Binding-site contacts:
Ligand atom OE1 contacts residue GLY229 of chain 1.G at 3.3 Å (h-bond).
Ligand atom OXT contacts residue ARG129 of chain 1.G at 2.8 Å (salt-bridge).
Ligand atom CD contacts residue GLY229 of chain 1.G at 3.5 Å.
Ligand atom OE1 contacts residue GLY228 of chain 1.G at 4.2 Å.
Ligand atom C contacts residue ARG129 of chain 1.G at 3.8 Å.
Ligand atom CB contacts residue GLY228 of chain 1.G at 3.5 Å.
Ligand atom CB contacts residue ARG129 of chain 1.G at 3.2 Å.
Ligand atom OXT contacts residue GLY228 of chain 1.G at 4.4 Å.
Ligand atom CA contacts residue ARG129 of chain 1.G at 3.5 Å.
Ligand atom CG contacts residue GLY228 of chain 1.G at 4.4 Å.
Ligand atom CD contacts residue GLY228 of chain 1.G at 4.5 Å.
Ligand atom OE2 contacts residue GLY229 of chain 1.G at 3.9 Å.
Ligand atom CG contacts residue GLY229 of chain 1.G at 4.1 Å.
Ligand atom CB contacts residue GLY229 of chain 1.G at 4.0 Å.

The protein below binds the small molecule below.
Small molecule (SMILES): N[C@@H](CCC(=O)O)C(=O)O

Sequence of chain 1.G:
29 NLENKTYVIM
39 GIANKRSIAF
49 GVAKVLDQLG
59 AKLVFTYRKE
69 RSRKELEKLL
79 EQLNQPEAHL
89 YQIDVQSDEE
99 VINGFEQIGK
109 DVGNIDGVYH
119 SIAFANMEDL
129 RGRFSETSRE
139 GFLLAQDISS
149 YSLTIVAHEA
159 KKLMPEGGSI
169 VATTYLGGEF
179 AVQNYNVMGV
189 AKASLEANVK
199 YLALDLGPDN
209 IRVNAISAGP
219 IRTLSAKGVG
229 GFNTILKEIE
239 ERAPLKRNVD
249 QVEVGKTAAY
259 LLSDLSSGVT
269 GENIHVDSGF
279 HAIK